This protein binds this small molecule.
Small molecule (SMILES): CC(=O)N[C@@H]1[C@@H](O)[C@H](O)[C@@H](CO)O[C@H]1O

Binding-site contacts:
Ligand atom C6 contacts residue ASN310 of chain 1.A at 4.3 Å.
Ligand atom N2 contacts residue ASN310 of chain 1.A at 2.9 Å (h-bond).
Ligand atom C8 contacts residue ASN310 of chain 1.A at 4.1 Å.
Ligand atom C2 contacts residue ASN310 of chain 1.A at 2.5 Å.
Ligand atom C7 contacts residue GLU309 of chain 1.A at 3.5 Å.
Ligand atom N2 contacts residue GLU309 of chain 1.A at 2.6 Å (salt-bridge).
Ligand atom C2 contacts residue GLU309 of chain 1.A at 3.5 Å.
Ligand atom C5 contacts residue ASN310 of chain 1.A at 3.7 Å.
Ligand atom C6 contacts residue LYS586 of chain 1.C at 3.3 Å.
Ligand atom O7 contacts residue GLU309 of chain 1.A at 3.5 Å (salt-bridge).
Ligand atom O6 contacts residue LYS586 of chain 1.C at 4.1 Å.
Ligand atom C3 contacts residue ASN310 of chain 1.A at 3.8 Å.
Ligand atom C5 contacts residue LYS586 of chain 1.C at 4.2 Å.
Ligand atom O5 contacts residue ASN310 of chain 1.A at 2.4 Å (h-bond).
Ligand atom C1 contacts residue GLU309 of chain 1.A at 3.5 Å.
Ligand atom C3 contacts residue GLU309 of chain 1.A at 4.0 Å.
Ligand atom C7 contacts residue ASN310 of chain 1.A at 3.7 Å.
Ligand atom O5 contacts residue LYS586 of chain 1.C at 4.0 Å.
Ligand atom C1 contacts residue ASN310 of chain 1.A at 1.4 Å.
Ligand atom C4 contacts residue ASN310 of chain 1.A at 4.2 Å.

Sequence of chain 1.A:
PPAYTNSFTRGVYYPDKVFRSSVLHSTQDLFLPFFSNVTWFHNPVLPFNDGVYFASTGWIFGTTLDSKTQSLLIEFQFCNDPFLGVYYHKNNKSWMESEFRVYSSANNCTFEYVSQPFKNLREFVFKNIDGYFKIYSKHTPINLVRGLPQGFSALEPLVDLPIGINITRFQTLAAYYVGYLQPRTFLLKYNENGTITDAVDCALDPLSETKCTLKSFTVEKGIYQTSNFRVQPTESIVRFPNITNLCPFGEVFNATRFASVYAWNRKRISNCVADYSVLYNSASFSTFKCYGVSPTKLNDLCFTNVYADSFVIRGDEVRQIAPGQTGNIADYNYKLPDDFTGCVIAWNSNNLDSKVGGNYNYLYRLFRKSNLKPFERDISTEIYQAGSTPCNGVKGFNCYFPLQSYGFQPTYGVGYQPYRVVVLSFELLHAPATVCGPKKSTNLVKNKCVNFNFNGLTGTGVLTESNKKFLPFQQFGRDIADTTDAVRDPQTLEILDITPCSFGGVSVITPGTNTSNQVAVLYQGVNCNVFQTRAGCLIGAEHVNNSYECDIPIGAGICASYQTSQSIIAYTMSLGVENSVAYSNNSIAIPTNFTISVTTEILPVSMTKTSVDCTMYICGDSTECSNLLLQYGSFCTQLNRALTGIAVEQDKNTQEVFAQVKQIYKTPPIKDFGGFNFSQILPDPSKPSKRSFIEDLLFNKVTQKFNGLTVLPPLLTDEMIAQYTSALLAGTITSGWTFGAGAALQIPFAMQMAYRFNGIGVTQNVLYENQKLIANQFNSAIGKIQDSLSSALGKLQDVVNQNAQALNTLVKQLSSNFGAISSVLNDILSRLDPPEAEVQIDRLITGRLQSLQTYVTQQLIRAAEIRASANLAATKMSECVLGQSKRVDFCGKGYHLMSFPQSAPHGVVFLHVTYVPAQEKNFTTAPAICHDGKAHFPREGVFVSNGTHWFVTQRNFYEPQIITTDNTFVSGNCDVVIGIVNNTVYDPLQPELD

Sequence of chain 1.C:
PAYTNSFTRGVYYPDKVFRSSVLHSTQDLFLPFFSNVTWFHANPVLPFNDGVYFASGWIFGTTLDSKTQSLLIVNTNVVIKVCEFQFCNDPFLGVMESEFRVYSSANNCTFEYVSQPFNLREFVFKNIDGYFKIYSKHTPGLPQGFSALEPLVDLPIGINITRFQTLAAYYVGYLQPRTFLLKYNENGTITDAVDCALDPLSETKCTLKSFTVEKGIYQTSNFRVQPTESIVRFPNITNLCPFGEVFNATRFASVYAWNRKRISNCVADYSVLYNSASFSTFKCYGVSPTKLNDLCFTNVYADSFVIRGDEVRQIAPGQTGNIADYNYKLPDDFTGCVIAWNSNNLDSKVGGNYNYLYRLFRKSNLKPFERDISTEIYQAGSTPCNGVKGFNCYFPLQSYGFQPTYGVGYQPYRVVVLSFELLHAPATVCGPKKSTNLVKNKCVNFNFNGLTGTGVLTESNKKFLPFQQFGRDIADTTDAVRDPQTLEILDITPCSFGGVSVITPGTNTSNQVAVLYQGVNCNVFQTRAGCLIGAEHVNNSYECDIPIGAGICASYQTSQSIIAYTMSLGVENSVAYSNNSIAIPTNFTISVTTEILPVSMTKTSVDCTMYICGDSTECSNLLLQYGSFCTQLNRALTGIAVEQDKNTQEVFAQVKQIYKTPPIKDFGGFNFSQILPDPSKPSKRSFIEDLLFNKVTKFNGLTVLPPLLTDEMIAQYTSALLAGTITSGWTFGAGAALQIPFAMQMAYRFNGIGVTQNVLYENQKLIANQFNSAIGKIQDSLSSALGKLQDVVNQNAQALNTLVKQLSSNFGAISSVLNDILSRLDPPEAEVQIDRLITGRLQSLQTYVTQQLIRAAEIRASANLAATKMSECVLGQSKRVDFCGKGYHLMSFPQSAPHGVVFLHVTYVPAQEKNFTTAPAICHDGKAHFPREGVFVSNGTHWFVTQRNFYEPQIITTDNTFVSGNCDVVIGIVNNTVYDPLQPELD